Binding-site contacts:
Ligand atom N6 contacts residue MET60 of chain 1.A at 3.5 Å.
Ligand atom CL contacts residue VAL72 of chain 1.A at 3.6 Å (hydrophobic).
Ligand atom F contacts residue LEU41 of chain 1.A at 3.0 Å.
Ligand atom C12 contacts residue ALA94 of chain 1.A at 3.3 Å (hydrophobic).
Ligand atom O30 contacts residue ILE98 of chain 1.A at 2.5 Å (h-bond).
Ligand atom O29 contacts residue LYS90 of chain 1.A at 2.8 Å (salt-bridge).
Ligand atom C41 contacts residue MET103 of chain 1.A at 3.2 Å (hydrophobic).
Ligand atom O45 contacts residue LYS90 of chain 1.A at 3.0 Å (salt-bridge).
Ligand atom O29 contacts residue GLY91 of chain 1.A at 2.7 Å (h-bond).
Ligand atom C5 contacts residue GLY91 of chain 1.A at 3.2 Å.
Ligand atom O30 contacts residue ARG97 of chain 1.A at 3.6 Å.
Ligand atom C42 contacts residue MET80 of chain 1.A at 3.4 Å (hydrophobic).
Ligand atom C1 contacts residue MET60 of chain 1.A at 3.1 Å (hydrophobic).
Ligand atom C8 contacts residue GLY91 of chain 1.A at 3.5 Å.
Ligand atom O13 contacts residue ALA94 of chain 1.A at 2.9 Å.
Ligand atom C02 contacts residue MET80 of chain 1.A at 3.5 Å (hydrophobic).
Ligand atom C43 contacts residue MET60 of chain 1.A at 3.6 Å (hydrophobic).
Ligand atom C26 contacts residue VAL96 of chain 1.A at 3.6 Å (hydrophobic).
Ligand atom CL contacts residue ILE61 of chain 1.A at 3.3 Å (hydrophobic).
Ligand atom C23 contacts residue ALA94 of chain 1.A at 3.7 Å (hydrophobic).
Ligand atom O45 contacts residue MET80 of chain 1.A at 3.4 Å.
Ligand atom C1 contacts residue GLU59 of chain 1.A at 3.7 Å.
Ligand atom O38 contacts residue ILE98 of chain 1.A at 3.7 Å.
Ligand atom N27 contacts residue VAL96 of chain 1.A at 3.5 Å.
Ligand atom C19 contacts residue GLN50 of chain 1.A at 3.4 Å.
Ligand atom C11 contacts residue GLY91 of chain 1.A at 3.7 Å.
Ligand atom C01 contacts residue MET80 of chain 1.A at 3.2 Å (hydrophobic).
Ligand atom C5 contacts residue MET60 of chain 1.A at 3.4 Å (hydrophobic).
Ligand atom C19 contacts residue ILE98 of chain 1.A at 3.7 Å (hydrophobic).
Ligand atom N31 contacts residue LYS90 of chain 1.A at 3.2 Å.
Ligand atom N14 contacts residue ALA94 of chain 1.A at 3.3 Å.
Ligand atom F contacts residue PHE27 of chain 1.A at 3.1 Å.
Ligand atom C35 contacts residue MET103 of chain 1.A at 3.6 Å (hydrophobic).
Ligand atom N6 contacts residue GLY91 of chain 1.A at 3.1 Å.
Ligand atom C15 contacts residue VAL96 of chain 1.A at 3.1 Å (hydrophobic).
Ligand atom C01 contacts residue MET60 of chain 1.A at 3.2 Å (hydrophobic).
Ligand atom C1 contacts residue GLY91 of chain 1.A at 3.7 Å.
Ligand atom C03 contacts residue LEU41 of chain 1.A at 3.2 Å (hydrophobic).
Ligand atom C contacts residue MET103 of chain 1.A at 3.2 Å (hydrophobic).
Ligand atom O38 contacts residue MET103 of chain 1.A at 3.0 Å.

A small-molecule ligand and the protein it binds are described below.
Small molecule (SMILES): Cc1cc2c(cc1F)OC[C@@H](NS(=O)(=O)c1cc(C(=O)N3CC(C)(C#N)C3)c(C)[nH]1)[C@H]2O

Sequence of chain 1.A:
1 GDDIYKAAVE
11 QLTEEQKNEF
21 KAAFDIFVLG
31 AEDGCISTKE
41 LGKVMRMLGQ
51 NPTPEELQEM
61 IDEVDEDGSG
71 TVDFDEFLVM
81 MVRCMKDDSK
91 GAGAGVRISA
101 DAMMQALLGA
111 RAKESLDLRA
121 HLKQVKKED